Sequence of chain 1.C:
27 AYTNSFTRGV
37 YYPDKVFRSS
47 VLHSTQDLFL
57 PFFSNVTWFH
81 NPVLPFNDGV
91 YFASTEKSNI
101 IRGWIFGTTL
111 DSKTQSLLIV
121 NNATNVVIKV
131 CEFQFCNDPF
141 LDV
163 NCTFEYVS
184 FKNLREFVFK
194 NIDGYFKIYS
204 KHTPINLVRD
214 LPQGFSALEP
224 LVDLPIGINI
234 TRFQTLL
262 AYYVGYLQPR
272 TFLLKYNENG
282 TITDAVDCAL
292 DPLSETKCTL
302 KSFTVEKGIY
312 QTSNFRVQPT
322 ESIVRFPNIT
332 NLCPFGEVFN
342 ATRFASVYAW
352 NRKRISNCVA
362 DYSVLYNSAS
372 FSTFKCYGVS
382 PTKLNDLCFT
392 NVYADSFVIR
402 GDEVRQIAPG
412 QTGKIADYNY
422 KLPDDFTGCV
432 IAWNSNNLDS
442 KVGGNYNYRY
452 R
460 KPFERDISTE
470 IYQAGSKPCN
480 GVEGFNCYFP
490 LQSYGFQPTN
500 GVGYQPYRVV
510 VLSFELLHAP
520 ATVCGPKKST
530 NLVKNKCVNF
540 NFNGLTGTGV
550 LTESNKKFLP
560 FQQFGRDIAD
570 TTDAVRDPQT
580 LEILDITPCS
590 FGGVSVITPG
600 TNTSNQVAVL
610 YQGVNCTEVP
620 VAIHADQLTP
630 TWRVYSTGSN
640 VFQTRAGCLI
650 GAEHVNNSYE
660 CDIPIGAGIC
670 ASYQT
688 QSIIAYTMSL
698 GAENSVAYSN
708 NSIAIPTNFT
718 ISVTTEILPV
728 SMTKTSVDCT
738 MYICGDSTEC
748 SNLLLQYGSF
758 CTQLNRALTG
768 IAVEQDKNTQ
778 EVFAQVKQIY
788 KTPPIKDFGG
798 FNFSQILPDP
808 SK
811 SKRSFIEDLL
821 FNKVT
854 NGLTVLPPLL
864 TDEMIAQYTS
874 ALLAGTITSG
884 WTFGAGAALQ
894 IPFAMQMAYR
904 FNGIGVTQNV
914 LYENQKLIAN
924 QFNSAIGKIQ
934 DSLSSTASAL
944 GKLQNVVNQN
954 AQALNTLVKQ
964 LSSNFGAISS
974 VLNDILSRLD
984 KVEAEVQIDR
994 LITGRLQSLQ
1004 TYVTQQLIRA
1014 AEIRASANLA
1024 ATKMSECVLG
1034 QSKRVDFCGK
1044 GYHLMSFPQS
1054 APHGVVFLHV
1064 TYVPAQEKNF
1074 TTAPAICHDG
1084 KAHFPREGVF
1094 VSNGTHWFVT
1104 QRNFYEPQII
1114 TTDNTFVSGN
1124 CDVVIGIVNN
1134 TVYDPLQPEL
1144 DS

This protein binds this small molecule.
Small molecule (SMILES): CC(=O)N[C@@H]1[C@@H](O)[C@H](O)[C@@H](CO)O[C@H]1O

Binding-site contacts:
Ligand atom C8 contacts residue PHE336 of chain 1.C at 4.2 Å (hydrophobic).
Ligand atom C5 contacts residue ASN341 of chain 1.C at 3.7 Å.
Ligand atom C2 contacts residue ASN341 of chain 1.C at 2.5 Å.
Ligand atom C8 contacts residue LEU366 of chain 1.C at 3.7 Å (hydrophobic).
Ligand atom N2 contacts residue ASN341 of chain 1.C at 3.0 Å (h-bond).
Ligand atom C3 contacts residue ASN341 of chain 1.C at 3.8 Å.
Ligand atom C8 contacts residue GLY337 of chain 1.C at 4.3 Å.
Ligand atom O5 contacts residue ASN341 of chain 1.C at 2.3 Å (h-bond).
Ligand atom C7 contacts residue GLY337 of chain 1.C at 4.4 Å.
Ligand atom C7 contacts residue ASN341 of chain 1.C at 4.0 Å.
Ligand atom C1 contacts residue ASN341 of chain 1.C at 1.4 Å.
Ligand atom C8 contacts residue PHE340 of chain 1.C at 3.9 Å (hydrophobic).
Ligand atom C4 contacts residue ASN341 of chain 1.C at 4.2 Å.